Binding-site contacts:
Ligand atom C08 contacts residue LEU141 of chain 1.A at 3.6 Å (hydrophobic).
Ligand atom C07 contacts residue ASN142 of chain 1.A at 3.7 Å.
Ligand atom N26 contacts residue THR45 of chain 1.A at 3.7 Å.
Ligand atom C09 contacts residue PHE140 of chain 1.A at 3.5 Å (hydrophobic).
Ligand atom N12 contacts residue CYS145 of chain 1.A at 3.4 Å (h-bond).
Ligand atom S17 contacts residue GOL1 of chain 1.B at 3.9 Å.
Ligand atom C18 contacts residue ARG188 of chain 1.A at 3.2 Å.
Ligand atom C16 contacts residue MET165 of chain 1.A at 3.6 Å (hydrophobic).
Ligand atom N27 contacts residue ALA46 of chain 1.A at 3.7 Å.
Ligand atom C08 contacts residue ASN142 of chain 1.A at 3.5 Å.
Ligand atom C03 contacts residue CYS145 of chain 1.A at 3.6 Å (hydrophobic).
Ligand atom S17 contacts residue ARG188 of chain 1.A at 3.5 Å (salt-bridge).
Ligand atom C28 contacts residue CYS44 of chain 1.A at 3.8 Å (hydrophobic).
Ligand atom N11 contacts residue GLU166 of chain 1.A at 3.7 Å.
Ligand atom C19 contacts residue GLN189 of chain 1.A at 3.7 Å.
Ligand atom C06 contacts residue ASN142 of chain 1.A at 3.7 Å.
Ligand atom S17 contacts residue MET49 of chain 1.A at 3.7 Å.
Ligand atom N12 contacts residue MET165 of chain 1.A at 3.6 Å.
Ligand atom C02 contacts residue GLU166 of chain 1.A at 3.9 Å.
Ligand atom C09 contacts residue LEU141 of chain 1.A at 3.6 Å (hydrophobic).
Ligand atom C09 contacts residue GLU166 of chain 1.A at 3.5 Å.
Ligand atom C18 contacts residue GLN189 of chain 1.A at 3.3 Å.
Ligand atom N04 contacts residue CYS145 of chain 1.A at 3.7 Å.
Ligand atom C18 contacts residue MET49 of chain 1.A at 3.4 Å (hydrophobic).
Ligand atom O01 contacts residue GLU166 of chain 1.A at 2.9 Å (salt-bridge).
Ligand atom N26 contacts residue ALA46 of chain 1.A at 3.4 Å (h-bond).
Ligand atom C19 contacts residue MET49 of chain 1.A at 3.9 Å (hydrophobic).
Ligand atom C28 contacts residue MET49 of chain 1.A at 3.6 Å (hydrophobic).
Ligand atom C08 contacts residue GLU166 of chain 1.A at 3.8 Å.
Ligand atom N27 contacts residue CYS44 of chain 1.A at 2.8 Å (h-bond).
Ligand atom N11 contacts residue HIS163 of chain 1.A at 2.9 Å (h-bond).
Ligand atom O01 contacts residue MET165 of chain 1.A at 3.5 Å.
Ligand atom N12 contacts residue HIS163 of chain 1.A at 3.3 Å (h-bond).
Ligand atom C29 contacts residue HIS41 of chain 1.A at 3.6 Å.
Ligand atom N12 contacts residue GLU166 of chain 1.A at 3.5 Å (salt-bridge).
Ligand atom C10 contacts residue GLU166 of chain 1.A at 3.6 Å.
Ligand atom N26 contacts residue CYS44 of chain 1.A at 3.8 Å.
Ligand atom N27 contacts residue THR45 of chain 1.A at 3.5 Å.
Ligand atom C03 contacts residue HIS164 of chain 1.A at 3.8 Å.
Ligand atom N12 contacts residue HIS164 of chain 1.A at 3.9 Å.

Sequence of chain 2.A:
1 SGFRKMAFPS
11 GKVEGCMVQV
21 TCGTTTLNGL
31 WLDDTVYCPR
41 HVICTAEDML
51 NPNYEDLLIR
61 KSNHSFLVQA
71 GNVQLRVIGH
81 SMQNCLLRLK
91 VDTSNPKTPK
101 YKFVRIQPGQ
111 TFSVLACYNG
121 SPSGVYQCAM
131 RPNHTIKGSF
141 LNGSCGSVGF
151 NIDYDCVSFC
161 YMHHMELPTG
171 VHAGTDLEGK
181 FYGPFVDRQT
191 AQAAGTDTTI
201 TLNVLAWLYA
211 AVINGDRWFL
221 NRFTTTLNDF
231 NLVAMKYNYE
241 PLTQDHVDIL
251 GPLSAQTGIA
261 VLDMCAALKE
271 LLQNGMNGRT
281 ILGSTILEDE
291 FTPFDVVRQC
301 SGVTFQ

This protein binds this small molecule.
Small molecule (SMILES): O=C(Cn1nnc2ccccc21)N(Cc1ccsc1)c1ccc(-c2cn[nH]c2)cc1

Sequence of chain 1.A:
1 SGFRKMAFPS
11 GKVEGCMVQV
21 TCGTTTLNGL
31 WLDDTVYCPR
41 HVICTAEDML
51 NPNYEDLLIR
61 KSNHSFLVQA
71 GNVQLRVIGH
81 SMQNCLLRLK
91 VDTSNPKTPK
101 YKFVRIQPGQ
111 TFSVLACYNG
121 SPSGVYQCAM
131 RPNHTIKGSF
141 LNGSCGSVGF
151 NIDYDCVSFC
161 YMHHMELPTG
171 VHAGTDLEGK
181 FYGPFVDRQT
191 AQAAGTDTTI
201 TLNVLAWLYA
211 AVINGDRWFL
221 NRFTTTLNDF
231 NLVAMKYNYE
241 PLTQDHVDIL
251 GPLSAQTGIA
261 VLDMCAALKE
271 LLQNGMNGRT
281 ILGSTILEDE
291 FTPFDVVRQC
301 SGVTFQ